Sequence of chain 1.E:
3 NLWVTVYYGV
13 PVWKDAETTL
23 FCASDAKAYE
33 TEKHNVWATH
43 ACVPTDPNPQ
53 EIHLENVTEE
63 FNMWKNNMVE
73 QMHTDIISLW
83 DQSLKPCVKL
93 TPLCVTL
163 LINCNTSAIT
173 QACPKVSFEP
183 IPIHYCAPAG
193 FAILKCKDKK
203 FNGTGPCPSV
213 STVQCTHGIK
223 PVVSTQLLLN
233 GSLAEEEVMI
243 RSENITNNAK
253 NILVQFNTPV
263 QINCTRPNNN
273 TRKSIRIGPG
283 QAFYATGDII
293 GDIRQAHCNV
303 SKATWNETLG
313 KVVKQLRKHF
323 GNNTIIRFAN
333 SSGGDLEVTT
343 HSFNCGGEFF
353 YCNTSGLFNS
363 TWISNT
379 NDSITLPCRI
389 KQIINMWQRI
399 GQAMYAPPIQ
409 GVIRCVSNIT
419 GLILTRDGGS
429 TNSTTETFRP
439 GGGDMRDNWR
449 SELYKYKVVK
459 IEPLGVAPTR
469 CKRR

Binding-site contacts:
Ligand atom C2 contacts residue ASN58 of chain 1.E at 2.5 Å.
Ligand atom O5 contacts residue ASN58 of chain 1.E at 2.4 Å (h-bond).
Ligand atom C1 contacts residue ASN58 of chain 1.E at 1.4 Å.
Ligand atom C4 contacts residue ASN58 of chain 1.E at 4.2 Å.
Ligand atom C5 contacts residue ASN58 of chain 1.E at 3.7 Å.
Ligand atom O7 contacts residue ASN58 of chain 1.E at 3.8 Å.
Ligand atom C3 contacts residue ASN58 of chain 1.E at 3.8 Å.
Ligand atom N2 contacts residue ASN58 of chain 1.E at 2.9 Å (h-bond).
Ligand atom C8 contacts residue GLU57 of chain 1.E at 3.9 Å.
Ligand atom C7 contacts residue ASN58 of chain 1.E at 3.6 Å.
Ligand atom N2 contacts residue GLU57 of chain 1.E at 4.4 Å.
Ligand atom O7 contacts residue SER17 of chain 1.F at 3.9 Å.

This protein binds this small molecule.
Small molecule (SMILES): CC(=O)N[C@@H]1[C@@H](O)[C@H](O)[C@@H](CO)O[C@H]1O

Sequence of chain 1.F:
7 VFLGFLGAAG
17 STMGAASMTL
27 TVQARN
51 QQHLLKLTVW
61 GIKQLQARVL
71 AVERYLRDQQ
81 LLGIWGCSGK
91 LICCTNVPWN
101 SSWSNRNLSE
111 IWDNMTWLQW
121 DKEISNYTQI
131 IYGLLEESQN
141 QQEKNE